Binding-site contacts:
Ligand atom O2 contacts residue ARG297 of chain 2.A at 3.2 Å (salt-bridge).
Ligand atom C19 contacts residue LEU65 of chain 2.A at 3.0 Å (hydrophobic).
Ligand atom C3 contacts residue ALA96 of chain 2.A at 3.8 Å (hydrophobic).
Ligand atom N2 contacts residue ARG297 of chain 2.A at 4.0 Å.
Ligand atom O1 contacts residue GLY51 of chain 2.A at 2.8 Å.
Ligand atom N3 contacts residue ASP83 of chain 2.B at 2.1 Å (salt-bridge).
Ligand atom C1 contacts residue ILE63 of chain 2.A at 4.0 Å (hydrophobic).
Ligand atom C1 contacts residue GLU131 of chain 2.A at 3.3 Å.
Ligand atom N4 contacts residue ASP83 of chain 2.B at 3.1 Å (salt-bridge).
Ligand atom C11 contacts residue ALA81 of chain 2.B at 3.4 Å (hydrophobic).
Ligand atom C21 contacts residue MET274 of chain 2.A at 3.5 Å (hydrophobic).
Ligand atom C17 contacts residue LEU65 of chain 2.A at 3.7 Å (hydrophobic).
Ligand atom O1 contacts residue ASP83 of chain 2.B at 3.6 Å (salt-bridge).
Ligand atom C12 contacts residue ASP83 of chain 2.B at 2.5 Å.
Ligand atom O3 contacts residue THR82 of chain 2.B at 3.1 Å (h-bond).
Ligand atom C11 contacts residue ASP83 of chain 2.B at 1.6 Å.
Ligand atom C3 contacts residue GLU131 of chain 2.A at 3.4 Å.
Ligand atom C6 contacts residue ASP83 of chain 2.B at 3.1 Å.
Ligand atom C20 contacts residue MET274 of chain 2.A at 3.9 Å (hydrophobic).
Ligand atom C8 contacts residue GLU131 of chain 2.A at 4.0 Å.
Ligand atom C8 contacts residue ARG297 of chain 2.A at 3.5 Å.
Ligand atom C9 contacts residue ARG297 of chain 2.A at 3.9 Å.
Ligand atom C9 contacts residue ASP83 of chain 2.B at 3.2 Å.
Ligand atom N2 contacts residue ASP83 of chain 2.B at 2.7 Å (salt-bridge).
Ligand atom C5 contacts residue ASP83 of chain 2.B at 3.9 Å.
Ligand atom C7 contacts residue LEU65 of chain 2.A at 3.9 Å (hydrophobic).
Ligand atom C8 contacts residue ASP83 of chain 2.B at 3.3 Å.
Ligand atom C2 contacts residue GLU131 of chain 2.A at 3.5 Å.
Ligand atom C1 contacts residue LEU238 of chain 2.A at 3.7 Å (hydrophobic).
Ligand atom C18 contacts residue LEU65 of chain 2.A at 3.0 Å (hydrophobic).
Ligand atom C10 contacts residue ARG297 of chain 2.A at 3.1 Å.
Ligand atom C20 contacts residue LEU65 of chain 2.A at 3.5 Å (hydrophobic).
Ligand atom O2 contacts residue GLU131 of chain 2.A at 3.1 Å (salt-bridge).
Ligand atom C20 contacts residue VAL75 of chain 2.A at 3.8 Å (hydrophobic).
Ligand atom C4 contacts residue GLU131 of chain 2.A at 3.3 Å.
Ligand atom O3 contacts residue ASP83 of chain 2.B at 2.1 Å (salt-bridge).
Ligand atom C13 contacts residue ASP83 of chain 2.B at 3.2 Å.
Ligand atom O3 contacts residue ALA81 of chain 2.B at 3.5 Å.
Ligand atom C21 contacts residue LEU65 of chain 2.A at 4.0 Å (hydrophobic).
Ligand atom C10 contacts residue ASP83 of chain 2.B at 4.0 Å.

Sequence of chain 2.B:
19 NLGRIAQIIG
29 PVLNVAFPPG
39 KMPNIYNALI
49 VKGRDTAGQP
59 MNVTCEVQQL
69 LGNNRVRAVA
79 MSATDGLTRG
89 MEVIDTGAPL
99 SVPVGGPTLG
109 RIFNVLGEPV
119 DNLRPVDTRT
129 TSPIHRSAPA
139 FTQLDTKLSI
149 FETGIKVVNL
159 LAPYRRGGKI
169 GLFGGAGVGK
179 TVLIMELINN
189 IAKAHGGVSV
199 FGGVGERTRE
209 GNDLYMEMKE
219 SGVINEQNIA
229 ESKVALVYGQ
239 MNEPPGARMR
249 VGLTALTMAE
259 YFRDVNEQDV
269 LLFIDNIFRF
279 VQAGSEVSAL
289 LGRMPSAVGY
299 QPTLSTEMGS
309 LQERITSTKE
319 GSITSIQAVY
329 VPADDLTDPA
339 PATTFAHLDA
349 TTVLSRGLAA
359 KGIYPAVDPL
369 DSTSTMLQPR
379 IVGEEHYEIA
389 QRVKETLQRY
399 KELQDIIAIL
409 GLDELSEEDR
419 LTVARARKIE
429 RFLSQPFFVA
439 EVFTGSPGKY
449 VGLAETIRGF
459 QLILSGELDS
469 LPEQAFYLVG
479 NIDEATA

A small-molecule ligand and the protein it binds are described below.
Small molecule (SMILES): CC(C)C[C@@H]1NC(=O)[C@H](C)N(C)C(=O)CNC(=O)/C(=C/c2ccccc2)N(C)C1=O

Sequence of chain 2.A:
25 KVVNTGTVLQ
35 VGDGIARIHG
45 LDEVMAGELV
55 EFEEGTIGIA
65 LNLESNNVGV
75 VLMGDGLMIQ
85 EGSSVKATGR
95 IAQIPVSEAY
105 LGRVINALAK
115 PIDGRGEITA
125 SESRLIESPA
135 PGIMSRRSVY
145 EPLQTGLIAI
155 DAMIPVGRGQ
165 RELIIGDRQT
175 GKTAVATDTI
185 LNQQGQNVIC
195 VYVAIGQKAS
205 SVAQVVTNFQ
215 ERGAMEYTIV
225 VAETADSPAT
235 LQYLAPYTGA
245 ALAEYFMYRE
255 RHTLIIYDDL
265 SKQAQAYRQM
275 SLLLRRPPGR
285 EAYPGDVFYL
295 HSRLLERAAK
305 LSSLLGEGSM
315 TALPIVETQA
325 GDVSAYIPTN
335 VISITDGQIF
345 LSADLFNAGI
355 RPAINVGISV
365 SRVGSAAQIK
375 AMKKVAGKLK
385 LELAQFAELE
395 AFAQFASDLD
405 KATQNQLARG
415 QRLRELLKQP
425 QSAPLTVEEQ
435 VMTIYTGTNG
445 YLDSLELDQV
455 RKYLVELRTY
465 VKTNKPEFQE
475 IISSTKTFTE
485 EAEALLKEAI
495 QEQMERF